Sequence of chain 1.A:
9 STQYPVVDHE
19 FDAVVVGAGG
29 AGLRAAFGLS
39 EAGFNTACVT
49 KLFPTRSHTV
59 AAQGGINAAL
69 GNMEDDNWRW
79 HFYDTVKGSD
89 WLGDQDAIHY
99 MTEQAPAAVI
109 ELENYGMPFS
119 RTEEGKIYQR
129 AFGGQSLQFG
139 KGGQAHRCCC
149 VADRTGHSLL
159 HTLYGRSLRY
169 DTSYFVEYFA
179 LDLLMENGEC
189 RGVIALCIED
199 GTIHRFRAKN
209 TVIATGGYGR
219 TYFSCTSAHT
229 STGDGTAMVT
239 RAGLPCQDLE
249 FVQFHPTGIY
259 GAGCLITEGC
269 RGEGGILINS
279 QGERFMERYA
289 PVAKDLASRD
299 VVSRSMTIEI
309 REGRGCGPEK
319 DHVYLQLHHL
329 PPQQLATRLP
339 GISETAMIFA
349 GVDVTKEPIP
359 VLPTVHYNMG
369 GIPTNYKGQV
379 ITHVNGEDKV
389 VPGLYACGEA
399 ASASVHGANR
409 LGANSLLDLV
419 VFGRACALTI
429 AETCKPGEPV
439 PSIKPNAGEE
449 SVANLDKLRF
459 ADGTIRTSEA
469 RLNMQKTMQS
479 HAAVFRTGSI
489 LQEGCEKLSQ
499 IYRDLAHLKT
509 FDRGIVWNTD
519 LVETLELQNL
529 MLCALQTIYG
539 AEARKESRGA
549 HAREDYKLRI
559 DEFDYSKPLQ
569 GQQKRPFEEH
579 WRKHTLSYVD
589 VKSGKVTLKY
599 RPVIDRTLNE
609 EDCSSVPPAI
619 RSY

Binding-site contacts:
Ligand atom O4 contacts residue ARG297 of chain 1.A at 3.4 Å (salt-bridge).
Ligand atom O3 contacts residue FAD1 of chain 1.M at 3.5 Å (h-bond).
Ligand atom O3 contacts residue HIS364 of chain 1.A at 2.8 Å (h-bond).
Ligand atom O5 contacts residue THR265 of chain 1.A at 2.8 Å (h-bond).
Ligand atom O4 contacts residue HIS253 of chain 1.A at 2.9 Å (h-bond).
Ligand atom C4 contacts residue THR265 of chain 1.A at 3.4 Å.
Ligand atom C1 contacts residue FAD1 of chain 1.M at 3.3 Å.
Ligand atom C3 contacts residue FAD1 of chain 1.M at 3.4 Å.
Ligand atom O5 contacts residue GLY62 of chain 1.A at 2.7 Å (h-bond).
Ligand atom C2 contacts residue ARG297 of chain 1.A at 2.8 Å.
Ligand atom C3 contacts residue ARG297 of chain 1.A at 3.0 Å.
Ligand atom C1 contacts residue ALA411 of chain 1.A at 3.6 Å (hydrophobic).
Ligand atom O5 contacts residue GLN61 of chain 1.A at 3.7 Å.
Ligand atom O2 contacts residue ARG408 of chain 1.A at 2.5 Å (salt-bridge).
Ligand atom O4 contacts residue THR265 of chain 1.A at 3.3 Å (h-bond).
Ligand atom O3 contacts residue ARG297 of chain 1.A at 3.4 Å (salt-bridge).
Ligand atom O1 contacts residue ARG408 of chain 1.A at 2.6 Å (salt-bridge).
Ligand atom C2 contacts residue ALA411 of chain 1.A at 3.9 Å (hydrophobic).
Ligand atom O1 contacts residue FAD1 of chain 1.M at 3.2 Å.
Ligand atom O2 contacts residue ALA411 of chain 1.A at 2.6 Å (h-bond).
Ligand atom C4 contacts residue HIS253 of chain 1.A at 3.8 Å.
Ligand atom O5 contacts residue LEU263 of chain 1.A at 3.9 Å.
Ligand atom C2 contacts residue FAD1 of chain 1.M at 3.2 Å.
Ligand atom O2 contacts residue ARG297 of chain 1.A at 3.6 Å.
Ligand atom O2 contacts residue GLY410 of chain 1.A at 3.2 Å.
Ligand atom O3 contacts residue LEU263 of chain 1.A at 3.6 Å.
Ligand atom O1 contacts residue HIS364 of chain 1.A at 3.0 Å (h-bond).
Ligand atom O4 contacts residue GLU266 of chain 1.A at 2.7 Å (salt-bridge).
Ligand atom C4 contacts residue LEU263 of chain 1.A at 3.8 Å (hydrophobic).
Ligand atom C4 contacts residue ARG297 of chain 1.A at 3.6 Å.
Ligand atom C4 contacts residue GLU266 of chain 1.A at 3.7 Å.
Ligand atom O1 contacts residue ARG297 of chain 1.A at 2.9 Å (salt-bridge).
Ligand atom O5 contacts residue FAD1 of chain 1.M at 3.4 Å (h-bond).
Ligand atom C2 contacts residue PHE130 of chain 1.A at 3.9 Å (hydrophobic).
Ligand atom O3 contacts residue HIS253 of chain 1.A at 3.3 Å.
Ligand atom C1 contacts residue ARG297 of chain 1.A at 3.0 Å.
Ligand atom O2 contacts residue FAD1 of chain 1.M at 3.0 Å.
Ligand atom C4 contacts residue PHE130 of chain 1.A at 3.9 Å (hydrophobic).
Ligand atom C1 contacts residue GLY410 of chain 1.A at 3.9 Å.
Ligand atom C1 contacts residue ARG408 of chain 1.A at 3.3 Å.

A small-molecule ligand and the protein it binds are described below.
Small molecule (SMILES): O=C([O-])CC(=O)C(=O)O